Binding-site contacts:
Ligand atom C1 contacts residue ASN225 of chain 1.A at 1.4 Å.
Ligand atom O7 contacts residue PRO26 of chain 1.A at 4.0 Å.
Ligand atom C8 contacts residue ASN229 of chain 1.A at 3.3 Å.
Ligand atom C8 contacts residue ARG184 of chain 1.A at 4.1 Å.
Ligand atom C1 contacts residue ARG224 of chain 1.A at 4.0 Å.
Ligand atom O5 contacts residue ARG184 of chain 1.A at 2.8 Å (salt-bridge).
Ligand atom C7 contacts residue VAL24 of chain 1.A at 3.4 Å (hydrophobic).
Ligand atom O7 contacts residue ARG224 of chain 1.A at 2.8 Å (salt-bridge).
Ligand atom C7 contacts residue ARG224 of chain 1.A at 3.9 Å.
Ligand atom C7 contacts residue LEU228 of chain 1.A at 4.2 Å (hydrophobic).
Ligand atom C6 contacts residue ARG184 of chain 1.A at 3.8 Å.
Ligand atom N2 contacts residue LEU228 of chain 1.A at 3.3 Å.
Ligand atom N2 contacts residue ASN225 of chain 1.A at 3.1 Å (h-bond).
Ligand atom C5 contacts residue ARG224 of chain 1.A at 3.4 Å.
Ligand atom N2 contacts residue VAL24 of chain 1.A at 3.7 Å.
Ligand atom C4 contacts residue ARG224 of chain 1.A at 3.5 Å.
Ligand atom C2 contacts residue LEU228 of chain 1.A at 3.9 Å (hydrophobic).
Ligand atom C8 contacts residue LEU228 of chain 1.A at 4.0 Å (hydrophobic).
Ligand atom C8 contacts residue MET243 of chain 1.A at 4.1 Å (hydrophobic).
Ligand atom C8 contacts residue VAL24 of chain 1.A at 4.0 Å (hydrophobic).
Ligand atom C8 contacts residue ASN225 of chain 1.A at 4.1 Å.
Ligand atom C5 contacts residue ASN225 of chain 1.A at 3.6 Å.
Ligand atom C2 contacts residue ASN225 of chain 1.A at 2.6 Å.
Ligand atom C7 contacts residue ASN229 of chain 1.A at 4.2 Å.
Ligand atom O3 contacts residue VAL24 of chain 1.A at 3.3 Å.
Ligand atom O4 contacts residue ARG224 of chain 1.A at 3.2 Å (salt-bridge).
Ligand atom O5 contacts residue ARG224 of chain 1.A at 4.0 Å.
Ligand atom C2 contacts residue ARG184 of chain 1.A at 3.9 Å.
Ligand atom C7 contacts residue ASN225 of chain 1.A at 3.2 Å.
Ligand atom O7 contacts residue ASN225 of chain 1.A at 2.9 Å (h-bond).
Ligand atom O3 contacts residue PRO26 of chain 1.A at 4.2 Å.
Ligand atom O7 contacts residue VAL24 of chain 1.A at 3.3 Å.
Ligand atom C3 contacts residue ARG224 of chain 1.A at 3.5 Å.
Ligand atom C3 contacts residue ASN225 of chain 1.A at 3.9 Å.
Ligand atom O7 contacts residue GLY25 of chain 1.A at 3.8 Å.
Ligand atom C5 contacts residue ARG184 of chain 1.A at 3.9 Å.
Ligand atom C1 contacts residue ARG184 of chain 1.A at 3.6 Å.
Ligand atom O7 contacts residue ASN229 of chain 1.A at 4.1 Å.
Ligand atom O5 contacts residue ASN225 of chain 1.A at 2.3 Å (h-bond).
Ligand atom O6 contacts residue ARG184 of chain 1.A at 3.1 Å (salt-bridge).

Sequence of chain 1.A:
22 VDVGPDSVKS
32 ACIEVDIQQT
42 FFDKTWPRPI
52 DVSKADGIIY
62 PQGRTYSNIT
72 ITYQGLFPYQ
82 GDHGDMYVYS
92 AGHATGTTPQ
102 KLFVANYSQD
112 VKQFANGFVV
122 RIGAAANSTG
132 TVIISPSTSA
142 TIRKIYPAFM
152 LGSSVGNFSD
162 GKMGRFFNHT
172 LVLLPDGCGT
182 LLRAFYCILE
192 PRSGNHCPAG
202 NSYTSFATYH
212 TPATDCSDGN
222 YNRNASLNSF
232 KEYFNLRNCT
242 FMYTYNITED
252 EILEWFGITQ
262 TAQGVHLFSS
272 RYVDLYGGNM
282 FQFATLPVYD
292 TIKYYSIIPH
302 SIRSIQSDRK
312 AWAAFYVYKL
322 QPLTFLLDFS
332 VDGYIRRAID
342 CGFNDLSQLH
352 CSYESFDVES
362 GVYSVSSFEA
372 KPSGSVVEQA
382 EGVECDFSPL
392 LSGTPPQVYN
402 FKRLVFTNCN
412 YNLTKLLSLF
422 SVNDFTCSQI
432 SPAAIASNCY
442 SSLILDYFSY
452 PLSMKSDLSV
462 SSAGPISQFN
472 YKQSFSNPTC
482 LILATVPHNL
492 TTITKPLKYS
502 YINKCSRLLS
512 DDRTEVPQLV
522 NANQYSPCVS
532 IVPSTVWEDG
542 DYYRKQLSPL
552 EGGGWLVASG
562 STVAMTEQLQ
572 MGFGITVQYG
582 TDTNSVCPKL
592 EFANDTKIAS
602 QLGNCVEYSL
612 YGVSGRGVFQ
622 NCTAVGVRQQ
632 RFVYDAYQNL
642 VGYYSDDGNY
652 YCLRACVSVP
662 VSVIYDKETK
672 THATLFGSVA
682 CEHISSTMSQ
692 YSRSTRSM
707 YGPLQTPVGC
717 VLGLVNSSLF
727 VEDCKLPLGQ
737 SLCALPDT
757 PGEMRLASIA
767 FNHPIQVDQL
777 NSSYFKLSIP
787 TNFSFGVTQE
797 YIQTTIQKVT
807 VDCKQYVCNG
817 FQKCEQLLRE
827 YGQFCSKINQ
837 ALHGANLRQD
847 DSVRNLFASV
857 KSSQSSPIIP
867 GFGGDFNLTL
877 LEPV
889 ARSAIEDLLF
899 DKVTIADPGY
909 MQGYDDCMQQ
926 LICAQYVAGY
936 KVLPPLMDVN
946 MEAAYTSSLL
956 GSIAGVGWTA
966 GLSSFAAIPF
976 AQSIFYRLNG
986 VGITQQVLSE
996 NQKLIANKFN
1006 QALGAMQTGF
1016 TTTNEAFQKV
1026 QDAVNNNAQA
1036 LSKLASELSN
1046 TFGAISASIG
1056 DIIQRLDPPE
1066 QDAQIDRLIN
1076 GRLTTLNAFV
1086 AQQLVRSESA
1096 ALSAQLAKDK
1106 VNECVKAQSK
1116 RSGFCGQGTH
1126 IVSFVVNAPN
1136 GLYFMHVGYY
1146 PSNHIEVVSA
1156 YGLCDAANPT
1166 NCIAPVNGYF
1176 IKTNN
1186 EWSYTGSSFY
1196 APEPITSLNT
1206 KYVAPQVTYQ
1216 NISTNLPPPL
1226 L

The protein below binds the small molecule below.
Small molecule (SMILES): CC(=O)N[C@H]1[C@H](O[C@H]2[C@H](O)[C@@H](NC(C)=O)CO[C@@H]2CO)O[C@H](CO)[C@@H](O)[C@@H]1O